A protein and the small-molecule ligand that binds it are described below.
Small molecule (SMILES): OC[C@H]1O[C@H](O)[C@@H](O)[C@@H](O)[C@@H]1O

Binding-site contacts:
Ligand atom O4 contacts residue ASP75 of chain 1.B at 2.6 Å (salt-bridge).
Ligand atom C3 contacts residue ASP161 of chain 1.B at 3.4 Å.
Ligand atom C2 contacts residue PHE22 of chain 1.B at 3.5 Å (hydrophobic).
Ligand atom O5 contacts residue ASP68 of chain 1.B at 3.7 Å.
Ligand atom O2 contacts residue PHE22 of chain 1.B at 2.6 Å (h-bond).
Ligand atom C6 contacts residue PHE22 of chain 1.B at 3.7 Å (hydrophobic).
Ligand atom O5 contacts residue PHE22 of chain 1.B at 2.8 Å (h-bond).
Ligand atom C5 contacts residue ILE73 of chain 1.B at 4.0 Å (hydrophobic).
Ligand atom O3 contacts residue ASP161 of chain 1.B at 2.9 Å (salt-bridge).
Ligand atom O6 contacts residue ASP75 of chain 1.B at 2.6 Å (salt-bridge).
Ligand atom C5 contacts residue ASP75 of chain 1.B at 4.0 Å.
Ligand atom C4 contacts residue ASP75 of chain 1.B at 3.3 Å.
Ligand atom O4 contacts residue ILE73 of chain 1.B at 3.5 Å.
Ligand atom C3 contacts residue GLN154 of chain 1.B at 3.9 Å.
Ligand atom C6 contacts residue ASP75 of chain 1.B at 3.2 Å.
Ligand atom O6 contacts residue ASP68 of chain 1.B at 2.8 Å (salt-bridge).
Ligand atom O3 contacts residue PHE163 of chain 1.B at 3.7 Å.
Ligand atom O3 contacts residue ASN156 of chain 1.B at 3.5 Å (h-bond).
Ligand atom C1 contacts residue HP61 of chain 1.I at 2.5 Å.
Ligand atom O6 contacts residue PHE22 of chain 1.B at 2.6 Å (h-bond).
Ligand atom C2 contacts residue HP61 of chain 1.I at 3.8 Å.
Ligand atom C1 contacts residue PHE22 of chain 1.B at 3.4 Å (hydrophobic).
Ligand atom C4 contacts residue GLN154 of chain 1.B at 3.7 Å.
Ligand atom O4 contacts residue ASN156 of chain 1.B at 2.9 Å (h-bond).
Ligand atom O6 contacts residue TYR69 of chain 1.B at 3.9 Å.
Ligand atom O5 contacts residue HP61 of chain 1.I at 3.1 Å.
Ligand atom C3 contacts residue ASN156 of chain 1.B at 3.9 Å.
Ligand atom O3 contacts residue GLN154 of chain 1.B at 3.0 Å (h-bond).
Ligand atom C5 contacts residue PHE22 of chain 1.B at 3.6 Å (hydrophobic).
Ligand atom O4 contacts residue GLN154 of chain 1.B at 3.5 Å (h-bond).
Ligand atom C6 contacts residue TYR69 of chain 1.B at 3.7 Å (hydrophobic).
Ligand atom O2 contacts residue ILE34 of chain 1.B at 3.7 Å.
Ligand atom C6 contacts residue ASP68 of chain 1.B at 3.6 Å.
Ligand atom O6 contacts residue ASN67 of chain 1.B at 3.0 Å (h-bond).
Ligand atom C4 contacts residue ASN156 of chain 1.B at 3.9 Å.
Ligand atom C4 contacts residue PHE22 of chain 1.B at 3.7 Å (hydrophobic).
Ligand atom C5 contacts residue HP61 of chain 1.I at 3.9 Å.
Ligand atom C6 contacts residue ASN67 of chain 1.B at 3.0 Å.
Ligand atom C2 contacts residue ILE34 of chain 1.B at 3.9 Å (hydrophobic).
Ligand atom O1 contacts residue HP61 of chain 1.I at 1.5 Å.

Sequence of chain 1.B:
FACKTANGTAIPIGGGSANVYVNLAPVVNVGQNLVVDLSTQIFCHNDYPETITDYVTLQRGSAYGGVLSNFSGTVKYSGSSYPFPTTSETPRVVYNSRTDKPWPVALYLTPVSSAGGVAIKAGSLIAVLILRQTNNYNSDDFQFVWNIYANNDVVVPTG